Binding-site contacts:
Ligand atom F2 contacts residue ARG537 of chain 1.B at 3.3 Å.
Ligand atom C14 contacts residue ALA533 of chain 1.B at 3.6 Å (hydrophobic).
Ligand atom F3 contacts residue SER46 of chain 1.B at 3.7 Å.
Ligand atom F3 contacts residue HIS516 of chain 1.B at 3.1 Å.
Ligand atom O4 contacts residue VAL22 of chain 1.B at 3.2 Å.
Ligand atom O4 contacts residue ILE23 of chain 1.B at 2.8 Å (h-bond).
Ligand atom C17 contacts residue HIS516 of chain 1.B at 3.8 Å.
Ligand atom C15 contacts residue ALA533 of chain 1.B at 3.6 Å (hydrophobic).
Ligand atom C12 contacts residue VAL40 of chain 1.B at 3.8 Å (hydrophobic).
Ligand atom C21 contacts residue TYR36 of chain 1.B at 3.6 Å (hydrophobic).
Ligand atom F3 contacts residue GLU44 of chain 1.B at 3.0 Å.
Ligand atom C23 contacts residue GLU44 of chain 1.B at 3.8 Å.
Ligand atom F1 contacts residue ARG537 of chain 1.B at 3.6 Å.
Ligand atom C4 contacts residue ARG530 of chain 1.B at 3.8 Å.
Ligand atom C11 contacts residue ALA533 of chain 1.B at 3.4 Å (hydrophobic).
Ligand atom F1 contacts residue VAL40 of chain 1.B at 3.5 Å.
Ligand atom C10 contacts residue ALA533 of chain 1.B at 3.5 Å (hydrophobic).
Ligand atom F1 contacts residue GLU44 of chain 1.B at 3.6 Å.
Ligand atom F2 contacts residue HIS516 of chain 1.B at 3.5 Å.
Ligand atom C4 contacts residue GLU44 of chain 1.B at 3.6 Å.
Ligand atom C6 contacts residue ARG227 of chain 1.B at 3.8 Å.
Ligand atom C8 contacts residue PRO41 of chain 1.B at 3.6 Å (hydrophobic).
Ligand atom C10 contacts residue GLU44 of chain 1.B at 3.8 Å.
Ligand atom O1 contacts residue LYS526 of chain 1.B at 3.7 Å.
Ligand atom C15 contacts residue GLU44 of chain 1.B at 3.3 Å.
Ligand atom C12 contacts residue ALA533 of chain 1.B at 3.4 Å (hydrophobic).
Ligand atom C7 contacts residue ARG227 of chain 1.B at 3.6 Å.
Ligand atom O3 contacts residue ARG537 of chain 1.B at 2.9 Å (salt-bridge).
Ligand atom C20 contacts residue ILE23 of chain 1.B at 3.6 Å (hydrophobic).
Ligand atom O4 contacts residue HIS21 of chain 1.B at 3.7 Å.
Ligand atom C20 contacts residue TYR36 of chain 1.B at 3.6 Å (hydrophobic).
Ligand atom F1 contacts residue LYS45 of chain 1.B at 3.8 Å.
Ligand atom C9 contacts residue GLY193 of chain 1.B at 3.2 Å.
Ligand atom O1 contacts residue TRP529 of chain 1.B at 3.5 Å.
Ligand atom C22 contacts residue GLN536 of chain 1.B at 3.5 Å.
Ligand atom C8 contacts residue ARG227 of chain 1.B at 3.6 Å.
Ligand atom N1 contacts residue TRP529 of chain 1.B at 3.8 Å.
Ligand atom C8 contacts residue MET225 of chain 1.B at 3.7 Å (hydrophobic).
Ligand atom C19 contacts residue HIS21 of chain 1.B at 3.7 Å.
Ligand atom C13 contacts residue ALA533 of chain 1.B at 3.5 Å (hydrophobic).

Sequence of chain 1.B:
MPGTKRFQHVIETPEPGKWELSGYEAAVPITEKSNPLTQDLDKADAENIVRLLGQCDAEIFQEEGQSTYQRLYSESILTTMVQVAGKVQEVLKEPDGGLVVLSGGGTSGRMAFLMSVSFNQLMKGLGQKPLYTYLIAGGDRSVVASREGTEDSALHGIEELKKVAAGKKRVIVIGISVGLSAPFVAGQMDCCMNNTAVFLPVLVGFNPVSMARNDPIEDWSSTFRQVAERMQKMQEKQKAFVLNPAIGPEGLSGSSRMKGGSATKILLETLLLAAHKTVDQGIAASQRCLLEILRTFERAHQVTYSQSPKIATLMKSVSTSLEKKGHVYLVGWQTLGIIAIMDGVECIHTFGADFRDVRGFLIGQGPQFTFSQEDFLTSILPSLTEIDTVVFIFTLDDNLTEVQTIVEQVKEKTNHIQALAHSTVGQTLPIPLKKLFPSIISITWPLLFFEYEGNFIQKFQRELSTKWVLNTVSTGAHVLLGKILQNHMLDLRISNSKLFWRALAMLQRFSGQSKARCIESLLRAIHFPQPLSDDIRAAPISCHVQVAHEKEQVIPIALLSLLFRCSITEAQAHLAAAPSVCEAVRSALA

This protein binds this small molecule.
Small molecule (SMILES): C[C@H]1COCCN1C[C@H]1CN(S(=O)(=O)c2cccs2)CCN1c1ccc([C@@](C)(O)C(F)(F)F)cc1